Sequence of chain 2.B:
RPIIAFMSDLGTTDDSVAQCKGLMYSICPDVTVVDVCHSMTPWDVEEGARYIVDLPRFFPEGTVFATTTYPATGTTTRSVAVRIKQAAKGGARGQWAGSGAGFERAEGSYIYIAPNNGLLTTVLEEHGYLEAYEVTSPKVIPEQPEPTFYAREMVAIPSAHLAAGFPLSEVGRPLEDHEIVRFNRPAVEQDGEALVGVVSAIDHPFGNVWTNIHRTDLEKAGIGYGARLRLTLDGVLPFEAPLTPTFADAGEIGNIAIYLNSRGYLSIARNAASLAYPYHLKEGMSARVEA

Sequence of chain 2.A:
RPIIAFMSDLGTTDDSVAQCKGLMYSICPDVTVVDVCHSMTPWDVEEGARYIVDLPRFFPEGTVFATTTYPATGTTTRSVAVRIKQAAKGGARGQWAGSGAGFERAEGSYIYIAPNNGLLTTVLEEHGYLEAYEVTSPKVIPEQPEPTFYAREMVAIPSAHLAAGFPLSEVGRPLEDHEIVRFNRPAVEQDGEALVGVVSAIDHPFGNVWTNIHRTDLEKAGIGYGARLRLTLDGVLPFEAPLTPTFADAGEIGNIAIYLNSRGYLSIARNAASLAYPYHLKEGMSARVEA

Binding-site contacts:
Ligand atom OXT contacts residue SER269 of chain 2.B at 3.3 Å (h-bond).
Ligand atom CB contacts residue SER23 of chain 2.A at 3.2 Å.
Ligand atom CE contacts residue PHE254 of chain 2.B at 4.2 Å (hydrophobic).
Ligand atom N contacts residue SER23 of chain 2.A at 2.9 Å (h-bond).
Ligand atom SD contacts residue 5FD1 of chain 2.E at 3.2 Å (h-bond).
Ligand atom OXT contacts residue ARG270 of chain 2.B at 2.8 Å (salt-bridge).
Ligand atom OXT contacts residue SER23 of chain 2.A at 3.2 Å (h-bond).
Ligand atom O contacts residue ARG270 of chain 2.B at 4.0 Å.
Ligand atom C contacts residue SER23 of chain 2.A at 3.6 Å.
Ligand atom CE contacts residue 5FD1 of chain 2.E at 3.5 Å.
Ligand atom C contacts residue ASP210 of chain 2.B at 4.2 Å.
Ligand atom CE contacts residue PHE213 of chain 2.B at 3.7 Å (hydrophobic).
Ligand atom OXT contacts residue TRP217 of chain 2.B at 3.3 Å.
Ligand atom CA contacts residue ASP21 of chain 2.A at 4.1 Å.
Ligand atom N contacts residue HIS211 of chain 2.B at 4.4 Å.
Ligand atom N contacts residue TRP217 of chain 2.B at 3.9 Å.
Ligand atom CB contacts residue PHE156 of chain 2.A at 4.1 Å (hydrophobic).
Ligand atom SD contacts residue THR155 of chain 2.A at 2.9 Å (h-bond).
Ligand atom C contacts residue ARG270 of chain 2.B at 3.9 Å.
Ligand atom CA contacts residue TRP217 of chain 2.B at 3.9 Å (hydrophobic).
Ligand atom N contacts residue ASP21 of chain 2.A at 2.9 Å (salt-bridge).
Ligand atom OXT contacts residue ASP21 of chain 2.A at 3.7 Å.
Ligand atom O contacts residue SER269 of chain 2.B at 2.6 Å (h-bond).
Ligand atom CG contacts residue THR155 of chain 2.A at 3.8 Å.
Ligand atom C contacts residue TRP217 of chain 2.B at 3.4 Å (hydrophobic).
Ligand atom C contacts residue ASP21 of chain 2.A at 4.3 Å.
Ligand atom CE contacts residue THR155 of chain 2.A at 4.2 Å.
Ligand atom N contacts residue ASP210 of chain 2.B at 2.6 Å (salt-bridge).
Ligand atom CG contacts residue LEU17 of chain 2.A at 4.1 Å (hydrophobic).
Ligand atom CA contacts residue ASP210 of chain 2.B at 3.4 Å.
Ligand atom CA contacts residue SER23 of chain 2.A at 3.4 Å.
Ligand atom CB contacts residue PHE213 of chain 2.B at 4.3 Å (hydrophobic).
Ligand atom CG contacts residue 5FD1 of chain 2.E at 4.0 Å.
Ligand atom C contacts residue SER269 of chain 2.B at 3.3 Å.
Ligand atom CG contacts residue PHE156 of chain 2.A at 3.5 Å (hydrophobic).
Ligand atom SD contacts residue PHE213 of chain 2.B at 4.2 Å.
Ligand atom CE contacts residue ASP210 of chain 2.B at 3.0 Å.
Ligand atom O contacts residue TRP217 of chain 2.B at 3.6 Å.
Ligand atom CB contacts residue LEU17 of chain 2.A at 3.8 Å (hydrophobic).
Ligand atom CE contacts residue ASN215 of chain 2.B at 3.8 Å.

This small molecule binds to this protein.
Small molecule (SMILES): CSCC[C@H](N)C(=O)O